The small molecule below binds the protein below.
Small molecule (SMILES): CC(=O)N[C@H]1[C@H](O[C@H]2[C@H](O)[C@@H](NC(C)=O)CO[C@@H]2CO)O[C@H](CO)[C@@H](O[C@@H]2O[C@H](CO)[C@@H](O)[C@H](O)[C@@H]2O)[C@@H]1O

Binding-site contacts:
Ligand atom C6 contacts residue ASP135 of chain 1.A at 3.0 Å.
Ligand atom C4 contacts residue ARG99 of chain 1.A at 4.3 Å.
Ligand atom C8 contacts residue ARG99 of chain 1.A at 4.2 Å.
Ligand atom C2 contacts residue ARG99 of chain 1.A at 4.3 Å.
Ligand atom C7 contacts residue GLN100 of chain 1.A at 4.3 Å.
Ligand atom C5 contacts residue ASN102 of chain 1.A at 3.6 Å.
Ligand atom N2 contacts residue ARG99 of chain 1.A at 4.2 Å.
Ligand atom O6 contacts residue ASP135 of chain 1.A at 2.1 Å (salt-bridge).
Ligand atom C8 contacts residue GLN100 of chain 1.A at 3.7 Å.
Ligand atom C4 contacts residue ASN102 of chain 1.A at 4.2 Å.
Ligand atom C3 contacts residue ASN102 of chain 1.A at 3.8 Å.
Ligand atom O5 contacts residue ASN102 of chain 1.A at 2.3 Å (h-bond).
Ligand atom C1 contacts residue ASN102 of chain 1.A at 1.4 Å.
Ligand atom O4 contacts residue ARG99 of chain 1.A at 3.9 Å.
Ligand atom N2 contacts residue ASN102 of chain 1.A at 2.9 Å (h-bond).
Ligand atom C6 contacts residue VAL133 of chain 1.A at 4.2 Å (hydrophobic).
Ligand atom O3 contacts residue ARG99 of chain 1.A at 2.9 Å (salt-bridge).
Ligand atom C7 contacts residue ASN102 of chain 1.A at 3.4 Å.
Ligand atom O7 contacts residue ASN102 of chain 1.A at 3.5 Å (h-bond).
Ligand atom C5 contacts residue ASP135 of chain 1.A at 4.3 Å.
Ligand atom O6 contacts residue VAL133 of chain 1.A at 4.1 Å.
Ligand atom C3 contacts residue ARG99 of chain 1.A at 3.3 Å.
Ligand atom N2 contacts residue GLN100 of chain 1.A at 4.1 Å.
Ligand atom C2 contacts residue ASN102 of chain 1.A at 2.5 Å.

Sequence of chain 1.A:
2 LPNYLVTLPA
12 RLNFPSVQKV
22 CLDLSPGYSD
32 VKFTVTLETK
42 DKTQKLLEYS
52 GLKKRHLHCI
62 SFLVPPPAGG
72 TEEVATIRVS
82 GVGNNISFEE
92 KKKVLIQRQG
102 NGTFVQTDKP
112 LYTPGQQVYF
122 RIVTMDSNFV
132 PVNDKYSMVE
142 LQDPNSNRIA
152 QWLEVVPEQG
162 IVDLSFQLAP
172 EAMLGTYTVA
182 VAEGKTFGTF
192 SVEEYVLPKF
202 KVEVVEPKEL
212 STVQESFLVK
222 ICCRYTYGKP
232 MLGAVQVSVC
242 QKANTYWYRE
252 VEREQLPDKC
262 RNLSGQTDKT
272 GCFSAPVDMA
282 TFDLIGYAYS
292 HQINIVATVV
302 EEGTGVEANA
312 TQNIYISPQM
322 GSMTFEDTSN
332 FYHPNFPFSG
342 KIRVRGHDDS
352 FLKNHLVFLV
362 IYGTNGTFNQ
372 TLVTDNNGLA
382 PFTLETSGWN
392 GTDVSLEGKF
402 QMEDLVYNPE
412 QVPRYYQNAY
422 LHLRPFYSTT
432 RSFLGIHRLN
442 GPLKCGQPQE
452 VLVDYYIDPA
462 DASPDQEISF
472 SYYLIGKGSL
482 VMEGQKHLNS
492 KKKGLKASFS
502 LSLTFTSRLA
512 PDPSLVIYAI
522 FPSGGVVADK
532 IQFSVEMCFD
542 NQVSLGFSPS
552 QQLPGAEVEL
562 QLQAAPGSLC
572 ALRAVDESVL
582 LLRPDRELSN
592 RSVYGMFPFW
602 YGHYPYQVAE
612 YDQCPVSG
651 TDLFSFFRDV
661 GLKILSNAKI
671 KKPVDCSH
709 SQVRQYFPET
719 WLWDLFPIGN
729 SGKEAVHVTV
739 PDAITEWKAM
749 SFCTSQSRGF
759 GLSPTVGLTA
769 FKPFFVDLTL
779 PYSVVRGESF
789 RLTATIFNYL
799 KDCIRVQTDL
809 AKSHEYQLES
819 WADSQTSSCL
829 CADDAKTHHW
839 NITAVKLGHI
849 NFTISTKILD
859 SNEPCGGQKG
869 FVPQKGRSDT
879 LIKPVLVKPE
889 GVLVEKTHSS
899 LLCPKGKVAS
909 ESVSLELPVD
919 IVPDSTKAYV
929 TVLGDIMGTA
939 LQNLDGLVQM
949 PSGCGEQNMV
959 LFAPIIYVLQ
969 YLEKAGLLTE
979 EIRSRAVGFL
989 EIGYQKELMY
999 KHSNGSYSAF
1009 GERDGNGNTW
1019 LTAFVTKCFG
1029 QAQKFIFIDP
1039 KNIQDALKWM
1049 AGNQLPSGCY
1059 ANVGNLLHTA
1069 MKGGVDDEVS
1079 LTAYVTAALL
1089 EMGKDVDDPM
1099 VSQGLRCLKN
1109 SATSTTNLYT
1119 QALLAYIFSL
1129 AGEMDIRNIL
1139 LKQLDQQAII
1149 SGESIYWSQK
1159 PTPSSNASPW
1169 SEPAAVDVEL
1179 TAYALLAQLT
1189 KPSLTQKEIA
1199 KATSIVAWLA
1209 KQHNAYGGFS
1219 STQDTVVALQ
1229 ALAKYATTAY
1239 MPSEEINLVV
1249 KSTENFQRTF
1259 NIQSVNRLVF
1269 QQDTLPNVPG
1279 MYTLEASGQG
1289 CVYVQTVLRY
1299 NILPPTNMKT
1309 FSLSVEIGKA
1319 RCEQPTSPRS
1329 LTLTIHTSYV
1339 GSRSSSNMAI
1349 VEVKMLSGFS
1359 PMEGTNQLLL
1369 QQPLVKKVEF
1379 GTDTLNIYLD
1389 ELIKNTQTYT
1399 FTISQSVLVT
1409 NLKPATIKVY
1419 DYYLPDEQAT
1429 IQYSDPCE